Sequence of chain 1.B:
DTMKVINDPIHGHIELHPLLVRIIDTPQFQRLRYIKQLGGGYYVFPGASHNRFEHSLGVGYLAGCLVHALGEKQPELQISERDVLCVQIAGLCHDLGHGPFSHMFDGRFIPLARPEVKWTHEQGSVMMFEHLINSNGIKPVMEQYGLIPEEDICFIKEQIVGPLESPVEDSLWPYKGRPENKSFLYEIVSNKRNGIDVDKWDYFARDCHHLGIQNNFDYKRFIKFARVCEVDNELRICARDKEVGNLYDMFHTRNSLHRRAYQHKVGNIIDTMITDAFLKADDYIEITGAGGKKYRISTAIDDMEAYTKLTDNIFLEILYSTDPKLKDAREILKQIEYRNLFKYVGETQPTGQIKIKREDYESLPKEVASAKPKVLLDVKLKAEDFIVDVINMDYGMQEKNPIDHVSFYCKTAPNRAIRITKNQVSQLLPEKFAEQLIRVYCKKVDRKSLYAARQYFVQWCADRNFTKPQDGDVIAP

The small molecule below binds the protein below.
Small molecule (SMILES): Nc1ncnc2c1ncn2[C@H]1C[C@H](O)[C@@H](CO[P](=O)(O)N[P](=O)(O)OP(=O)(O)O)O1

Binding-site contacts:
Ligand atom O1B contacts residue MG1 of chain 1.O at 3.6 Å.
Ligand atom PA contacts residue FE1 of chain 1.N at 3.4 Å.
Ligand atom O4' contacts residue HIS215 of chain 1.B at 3.3 Å (h-bond).
Ligand atom O2A contacts residue ASP207 of chain 1.B at 3.8 Å.
Ligand atom PB contacts residue MG1 of chain 1.P at 3.6 Å.
Ligand atom O3G contacts residue MG1 of chain 1.P at 3.8 Å.
Ligand atom O1A contacts residue ASP207 of chain 1.B at 3.1 Å (salt-bridge).
Ligand atom PA contacts residue MG1 of chain 1.O at 3.5 Å.
Ligand atom O5' contacts residue HIS215 of chain 1.B at 3.4 Å (h-bond).
Ligand atom O3' contacts residue GLN149 of chain 1.B at 3.3 Å (h-bond).
Ligand atom O3G contacts residue TYR315 of chain 1.B at 3.5 Å (h-bond).
Ligand atom O3G contacts residue LYS312 of chain 1.B at 2.7 Å (salt-bridge).
Ligand atom PA contacts residue ASP311 of chain 1.B at 3.8 Å.
Ligand atom O2G contacts residue ARG366 of chain 1.B at 3.7 Å.
Ligand atom O2A contacts residue HIS233 of chain 1.B at 3.5 Å (h-bond).
Ligand atom N1 contacts residue TYR374 of chain 1.B at 3.4 Å (h-bond).
Ligand atom N6 contacts residue GLN375 of chain 1.B at 3.4 Å (h-bond).
Ligand atom O3' contacts residue TYR315 of chain 1.B at 3.7 Å.
Ligand atom O1A contacts residue ARG164 of chain 1.B at 3.4 Å (salt-bridge).
Ligand atom O1A contacts residue ASP311 of chain 1.B at 3.1 Å (salt-bridge).
Ligand atom O2A contacts residue HIS210 of chain 1.B at 3.6 Å.
Ligand atom O1G contacts residue TYR315 of chain 1.B at 3.3 Å (h-bond).
Ligand atom O1A contacts residue HIS167 of chain 1.B at 3.4 Å (h-bond).
Ligand atom O1G contacts residue ARG366 of chain 1.B at 3.7 Å.
Ligand atom C8 contacts residue HIS215 of chain 1.B at 3.5 Å.
Ligand atom PA contacts residue ARG164 of chain 1.B at 3.8 Å.
Ligand atom O3' contacts residue ASP319 of chain 1.B at 2.6 Å (salt-bridge).
Ligand atom C4' contacts residue GLN149 of chain 1.B at 3.5 Å.
Ligand atom C3' contacts residue ASP319 of chain 1.B at 3.7 Å.
Ligand atom C3' contacts residue TYR315 of chain 1.B at 3.6 Å (hydrophobic).
Ligand atom N3A contacts residue ASP311 of chain 1.B at 2.9 Å (salt-bridge).
Ligand atom O3B contacts residue MG1 of chain 1.P at 2.5 Å.
Ligand atom O2A contacts residue MG1 of chain 1.O at 2.5 Å.
Ligand atom PG contacts residue MG1 of chain 1.P at 3.5 Å.
Ligand atom O2G contacts residue MG1 of chain 1.P at 3.6 Å.
Ligand atom O5' contacts residue ARG164 of chain 1.B at 3.6 Å (salt-bridge).
Ligand atom O1A contacts residue FE1 of chain 1.N at 1.9 Å.
Ligand atom C2' contacts residue TYR374 of chain 1.B at 3.7 Å (hydrophobic).
Ligand atom O1A contacts residue MG1 of chain 1.O at 3.6 Å.
Ligand atom O1B contacts residue MG1 of chain 1.P at 3.5 Å.